A small-molecule ligand and the protein it binds are described below.
Small molecule (SMILES): CC(=O)N[C@H]1[C@H](O[C@H]2[C@H](O)[C@@H](NC(C)=O)CO[C@@H]2CO)O[C@H](CO)[C@@H](O)[C@@H]1O

Binding-site contacts:
Ligand atom C7 contacts residue GLU26 of chain 1.D at 4.4 Å.
Ligand atom C5 contacts residue ASN27 of chain 1.D at 3.6 Å.
Ligand atom O5 contacts residue TYR58 of chain 1.D at 3.1 Å (h-bond).
Ligand atom C8 contacts residue GLU26 of chain 1.D at 3.4 Å.
Ligand atom O6 contacts residue TYR58 of chain 1.D at 2.8 Å (h-bond).
Ligand atom C4 contacts residue ASN27 of chain 1.D at 4.2 Å.
Ligand atom O7 contacts residue ASN27 of chain 1.D at 3.3 Å (h-bond).
Ligand atom C1 contacts residue TYR58 of chain 1.D at 4.2 Å (hydrophobic).
Ligand atom N2 contacts residue ASN27 of chain 1.D at 2.9 Å (h-bond).
Ligand atom C2 contacts residue ASN27 of chain 1.D at 2.4 Å.
Ligand atom C1 contacts residue ASN27 of chain 1.D at 1.4 Å.
Ligand atom C6 contacts residue TYR58 of chain 1.D at 3.5 Å (hydrophobic).
Ligand atom C3 contacts residue ASN27 of chain 1.D at 3.8 Å.
Ligand atom C5 contacts residue TYR58 of chain 1.D at 4.0 Å (hydrophobic).
Ligand atom C7 contacts residue ASN27 of chain 1.D at 3.3 Å.
Ligand atom O5 contacts residue ASN27 of chain 1.D at 2.3 Å (h-bond).

Sequence of chain 1.D:
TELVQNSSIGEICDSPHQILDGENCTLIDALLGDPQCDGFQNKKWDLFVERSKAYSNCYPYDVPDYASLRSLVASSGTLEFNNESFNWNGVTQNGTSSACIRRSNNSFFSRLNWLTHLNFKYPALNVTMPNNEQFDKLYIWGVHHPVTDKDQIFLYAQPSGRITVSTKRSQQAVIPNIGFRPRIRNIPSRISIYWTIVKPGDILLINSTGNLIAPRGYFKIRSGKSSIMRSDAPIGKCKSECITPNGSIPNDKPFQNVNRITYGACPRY